Sequence of chain 1.D:
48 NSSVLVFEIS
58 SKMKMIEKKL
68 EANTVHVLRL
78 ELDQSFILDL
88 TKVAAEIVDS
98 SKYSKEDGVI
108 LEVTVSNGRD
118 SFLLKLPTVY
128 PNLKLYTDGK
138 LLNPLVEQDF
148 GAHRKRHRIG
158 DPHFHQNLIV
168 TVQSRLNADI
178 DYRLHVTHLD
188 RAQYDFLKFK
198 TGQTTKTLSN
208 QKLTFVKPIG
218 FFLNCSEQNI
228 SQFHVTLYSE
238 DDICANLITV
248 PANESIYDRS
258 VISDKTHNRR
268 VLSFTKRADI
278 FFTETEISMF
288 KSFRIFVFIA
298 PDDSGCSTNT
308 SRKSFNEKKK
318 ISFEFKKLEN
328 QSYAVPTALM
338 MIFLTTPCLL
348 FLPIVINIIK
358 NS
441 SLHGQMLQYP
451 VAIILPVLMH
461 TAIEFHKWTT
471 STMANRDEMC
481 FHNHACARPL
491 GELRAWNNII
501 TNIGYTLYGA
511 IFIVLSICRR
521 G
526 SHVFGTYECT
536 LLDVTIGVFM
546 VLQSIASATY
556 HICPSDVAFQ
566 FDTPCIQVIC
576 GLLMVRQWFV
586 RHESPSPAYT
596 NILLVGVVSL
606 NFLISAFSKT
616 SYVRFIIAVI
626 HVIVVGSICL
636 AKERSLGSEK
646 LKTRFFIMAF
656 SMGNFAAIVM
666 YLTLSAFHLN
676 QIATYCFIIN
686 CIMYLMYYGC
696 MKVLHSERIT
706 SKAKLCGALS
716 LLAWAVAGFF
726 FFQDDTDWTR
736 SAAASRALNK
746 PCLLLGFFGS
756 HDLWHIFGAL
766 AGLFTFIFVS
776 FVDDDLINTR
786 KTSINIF

Binding-site contacts:
Ligand atom C8 contacts residue GLN225 of chain 1.D at 4.0 Å.
Ligand atom O5 contacts residue ASN226 of chain 1.D at 2.7 Å (h-bond).
Ligand atom N2 contacts residue ASN226 of chain 1.D at 2.4 Å (h-bond).
Ligand atom C2 contacts residue ASN226 of chain 1.D at 3.0 Å.
Ligand atom C5 contacts residue ASN226 of chain 1.D at 4.1 Å.
Ligand atom O7 contacts residue ASN226 of chain 1.D at 4.2 Å.
Ligand atom N2 contacts residue GLU224 of chain 1.D at 4.5 Å.
Ligand atom C1 contacts residue ASN226 of chain 1.D at 2.5 Å.
Ligand atom C7 contacts residue ASN226 of chain 1.D at 3.4 Å.
Ligand atom C8 contacts residue GLU224 of chain 1.D at 3.7 Å.
Ligand atom C3 contacts residue ASN226 of chain 1.D at 4.0 Å.
Ligand atom C8 contacts residue ASN226 of chain 1.D at 4.0 Å.

This protein binds this small molecule.
Small molecule (SMILES): CC(=O)N[C@@H]1[C@@H](O)[C@H](O)[C@@H](CO)O[C@H]1O